Sequence of chain 27.C:
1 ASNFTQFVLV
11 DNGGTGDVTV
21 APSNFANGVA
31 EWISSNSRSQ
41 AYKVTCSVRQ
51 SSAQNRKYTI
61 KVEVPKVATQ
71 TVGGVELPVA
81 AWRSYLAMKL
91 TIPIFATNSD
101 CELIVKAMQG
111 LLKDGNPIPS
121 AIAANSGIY

Sequence of chain 53.C:
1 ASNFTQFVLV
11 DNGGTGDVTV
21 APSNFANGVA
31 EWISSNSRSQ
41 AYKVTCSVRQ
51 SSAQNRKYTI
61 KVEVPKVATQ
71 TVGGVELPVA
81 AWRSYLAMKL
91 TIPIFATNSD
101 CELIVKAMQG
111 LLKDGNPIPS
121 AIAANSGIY

Binding-site contacts:
Ligand atom OP1 contacts residue LYS89 of chain 53.C at 3.5 Å (salt-bridge).
Ligand atom N9 contacts residue LYS61 of chain 27.C at 3.8 Å.
Ligand atom O4' contacts residue LYS61 of chain 27.C at 3.7 Å.
Ligand atom OP2 contacts residue TYR85 of chain 27.C at 2.6 Å (h-bond).
Ligand atom O3' contacts residue ARG49 of chain 53.C at 3.6 Å (salt-bridge).
Ligand atom OP1 contacts residue SER52 of chain 53.C at 3.1 Å.
Ligand atom N6 contacts residue THR59 of chain 27.C at 2.7 Å (h-bond).
Ligand atom O5' contacts residue LYS89 of chain 53.C at 3.2 Å (salt-bridge).
Ligand atom N6 contacts residue THR45 of chain 27.C at 2.8 Å (h-bond).
Ligand atom N7 contacts residue TYR85 of chain 27.C at 3.8 Å.
Ligand atom C5' contacts residue LYS57 of chain 53.C at 3.8 Å.
Ligand atom N6 contacts residue CYS46 of chain 27.C at 3.6 Å (h-bond).
Ligand atom OP1 contacts residue SER51 of chain 53.C at 2.7 Å (h-bond).
Ligand atom C8 contacts residue LYS61 of chain 27.C at 3.6 Å.
Ligand atom N1 contacts residue SER47 of chain 27.C at 2.7 Å (h-bond).
Ligand atom OP1 contacts residue LYS57 of chain 53.C at 2.9 Å.
Ligand atom P contacts residue ARG49 of chain 53.C at 3.7 Å.
Ligand atom O5' contacts residue ARG49 of chain 53.C at 3.6 Å (salt-bridge).
Ligand atom N1 contacts residue THR59 of chain 27.C at 3.4 Å.
Ligand atom C5' contacts residue ARG49 of chain 53.C at 2.6 Å.
Ligand atom C6 contacts residue THR45 of chain 27.C at 3.4 Å.
Ligand atom OP2 contacts residue THR91 of chain 53.C at 3.7 Å.
Ligand atom OP2 contacts residue SER51 of chain 53.C at 3.3 Å (h-bond).
Ligand atom C2 contacts residue SER47 of chain 27.C at 3.2 Å.
Ligand atom P contacts residue SER51 of chain 53.C at 3.2 Å.
Ligand atom C4' contacts residue ARG49 of chain 53.C at 3.6 Å.
Ligand atom P contacts residue LYS57 of chain 53.C at 3.1 Å.
Ligand atom O5' contacts residue LYS57 of chain 53.C at 2.8 Å (salt-bridge).
Ligand atom OP2 contacts residue LYS43 of chain 27.C at 2.7 Å (salt-bridge).
Ligand atom OP2 contacts residue LYS57 of chain 53.C at 3.0 Å (salt-bridge).
Ligand atom OP1 contacts residue ASN55 of chain 53.C at 3.0 Å (h-bond).
Ligand atom N7 contacts residue LYS61 of chain 27.C at 3.4 Å.
Ligand atom O3' contacts residue SER51 of chain 53.C at 3.3 Å (h-bond).
Ligand atom OP1 contacts residue ARG49 of chain 53.C at 2.6 Å (salt-bridge).
Ligand atom OP2 contacts residue LYS89 of chain 53.C at 3.5 Å (salt-bridge).
Ligand atom C5 contacts residue THR45 of chain 27.C at 3.4 Å.
Ligand atom OP2 contacts residue LYS57 of chain 53.C at 3.5 Å (salt-bridge).
Ligand atom N7 contacts residue THR45 of chain 27.C at 2.7 Å (h-bond).
Ligand atom C6 contacts residue THR59 of chain 27.C at 3.5 Å.
Ligand atom OP1 contacts residue ASN55 of chain 53.C at 3.2 Å.

A small-molecule ligand and the protein it binds are described below.
Small molecule (SMILES): Nc1ccn([C@@H]2O[C@H](CO[P](=O)(O)O[C@H]3[C@@H](O)[C@H](n4cnc5c(N)ncnc54)O[C@@H]3CO[P](=O)(O)O[C@H]3[C@@H](O)[C@H](n4cnc5c(=O)nc(N)[nH]c54)O[C@@H]3CO[P](=O)(O)O[C@H]3[C@@H](O)[C@H](n4cnc5c(N)ncnc54)O[C@@H]3CO[P](=O)(O)O[C@H]3[C@@H](O)[C@H](n4cnc5c(N)ncnc54)O[C@@H]3CO[P](=O)(O)O[C@H]3[C@@H](O)[C@H](n4ccc(=O)[nH]c4=O)O[C@@H]3CO[P](=O)(O)O[C@H]3[C@@H](O)[C@H](n4ccc(N)nc4=O)O[C@@H]3CO[P](=O)(O)O[C@H]3[C@@H](O)[C@H](n4ccc(=O)[nH]c4=O)O[C@@H]3CO[P](=O)(O)O[C@H]3[C@@H](O)[C@H](n4cnc5c(=O)nc(N)[nH]c54)O[C@@H]3CO)[C@@H](O)[C@H]2O)c(=O)n1